This small molecule binds to this protein.
Small molecule (SMILES): COC(=O)/C=C(\C)CC/C=C(\C)CC[C@H]1OC1(C)C

Binding-site contacts:
Ligand atom O1 contacts residue TYR33 of chain 1.A at 3.8 Å.
Ligand atom O3 contacts residue TRP53 of chain 1.A at 4.0 Å.
Ligand atom C2 contacts residue TYR64 of chain 1.A at 3.7 Å (hydrophobic).
Ligand atom C3' contacts residue TRP53 of chain 1.A at 3.3 Å (hydrophobic).
Ligand atom C7' contacts residue TYR133 of chain 1.A at 3.7 Å (hydrophobic).
Ligand atom O3 contacts residue TYR133 of chain 1.A at 3.8 Å.
Ligand atom C3 contacts residue TRP50 of chain 1.A at 4.0 Å (hydrophobic).
Ligand atom O2 contacts residue VAL51 of chain 1.A at 4.0 Å.
Ligand atom C3' contacts residue VAL51 of chain 1.A at 3.7 Å (hydrophobic).
Ligand atom CM contacts residue TRP278 of chain 1.A at 3.9 Å (hydrophobic).
Ligand atom CC contacts residue TYR129 of chain 1.A at 3.6 Å (hydrophobic).
Ligand atom CB contacts residue TYR129 of chain 1.A at 3.6 Å (hydrophobic).
Ligand atom C8 contacts residue TYR64 of chain 1.A at 4.1 Å (hydrophobic).
Ligand atom CA contacts residue TRP53 of chain 1.A at 3.6 Å (hydrophobic).
Ligand atom C4 contacts residue TYR64 of chain 1.A at 3.5 Å (hydrophobic).
Ligand atom C3 contacts residue TYR33 of chain 1.A at 4.0 Å (hydrophobic).
Ligand atom C7 contacts residue TYR64 of chain 1.A at 4.0 Å (hydrophobic).
Ligand atom C2 contacts residue VAL51 of chain 1.A at 3.6 Å (hydrophobic).
Ligand atom C3 contacts residue VAL51 of chain 1.A at 3.8 Å (hydrophobic).
Ligand atom CM contacts residue PHE269 of chain 1.A at 3.5 Å (hydrophobic).
Ligand atom C7' contacts residue PRO55 of chain 1.A at 4.1 Å (hydrophobic).
Ligand atom O3 contacts residue TYR129 of chain 1.A at 2.8 Å (h-bond).
Ligand atom CB' contacts residue VAL68 of chain 1.A at 4.1 Å (hydrophobic).
Ligand atom C7' contacts residue TRP53 of chain 1.A at 3.5 Å (hydrophobic).
Ligand atom O2 contacts residue ALA281 of chain 1.A at 3.8 Å.
Ligand atom C6 contacts residue TYR64 of chain 1.A at 3.8 Å (hydrophobic).
Ligand atom C5 contacts residue TRP53 of chain 1.A at 3.9 Å (hydrophobic).
Ligand atom C4 contacts residue TRP50 of chain 1.A at 3.5 Å (hydrophobic).
Ligand atom CC contacts residue SER69 of chain 1.A at 3.4 Å.
Ligand atom CB' contacts residue PHE144 of chain 1.A at 4.0 Å (hydrophobic).
Ligand atom O1 contacts residue VAL51 of chain 1.A at 3.7 Å.
Ligand atom C7' contacts residue TRP50 of chain 1.A at 3.8 Å (hydrophobic).
Ligand atom C2 contacts residue TYR33 of chain 1.A at 3.5 Å (hydrophobic).
Ligand atom CM contacts residue VAL34 of chain 1.A at 3.9 Å (hydrophobic).
Ligand atom C5 contacts residue TYR33 of chain 1.A at 3.8 Å (hydrophobic).
Ligand atom O3 contacts residue ILE140 of chain 1.A at 3.8 Å.
Ligand atom C6 contacts residue TYR33 of chain 1.A at 3.8 Å (hydrophobic).
Ligand atom C1 contacts residue TYR33 of chain 1.A at 3.8 Å (hydrophobic).
Ligand atom O1 contacts residue LEU37 of chain 1.A at 3.4 Å.
Ligand atom C1 contacts residue VAL51 of chain 1.A at 3.5 Å (hydrophobic).

Sequence of chain 1.A:
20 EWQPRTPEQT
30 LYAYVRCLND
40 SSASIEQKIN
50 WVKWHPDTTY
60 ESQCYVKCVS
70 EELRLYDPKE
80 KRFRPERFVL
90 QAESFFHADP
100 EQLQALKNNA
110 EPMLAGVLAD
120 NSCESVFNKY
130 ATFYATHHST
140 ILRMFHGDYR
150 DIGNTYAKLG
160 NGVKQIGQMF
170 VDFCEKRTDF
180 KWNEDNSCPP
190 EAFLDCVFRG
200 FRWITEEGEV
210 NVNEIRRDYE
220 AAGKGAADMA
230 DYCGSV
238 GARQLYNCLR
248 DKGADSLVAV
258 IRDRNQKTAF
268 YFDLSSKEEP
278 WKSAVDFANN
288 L